Sequence of chain 1.B:
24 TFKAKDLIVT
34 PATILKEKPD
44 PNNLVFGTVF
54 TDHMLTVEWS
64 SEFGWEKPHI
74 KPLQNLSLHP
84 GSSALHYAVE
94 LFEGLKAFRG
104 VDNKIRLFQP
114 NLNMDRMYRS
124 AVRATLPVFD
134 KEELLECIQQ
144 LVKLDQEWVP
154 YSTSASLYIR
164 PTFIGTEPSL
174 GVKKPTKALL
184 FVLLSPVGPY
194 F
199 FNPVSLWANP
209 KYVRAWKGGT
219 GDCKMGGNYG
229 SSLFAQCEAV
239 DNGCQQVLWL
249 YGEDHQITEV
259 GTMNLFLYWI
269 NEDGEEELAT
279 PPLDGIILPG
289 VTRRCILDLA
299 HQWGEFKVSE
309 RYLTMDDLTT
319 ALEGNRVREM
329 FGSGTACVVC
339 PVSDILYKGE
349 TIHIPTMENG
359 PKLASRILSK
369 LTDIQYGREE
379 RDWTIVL

A protein and the small-molecule ligand that binds it are described below.
Small molecule (SMILES): CC(C)CCC(=O)O

Binding-site contacts:
Ligand atom CG contacts residue PHE95 of chain 1.B at 4.4 Å (hydrophobic).
Ligand atom CD1 contacts residue PHE95 of chain 1.B at 4.3 Å (hydrophobic).
Ligand atom O contacts residue THR333 of chain 1.B at 3.2 Å (h-bond).
Ligand atom CD1 contacts residue VAL175 of chain 1.A at 3.8 Å (hydrophobic).
Ligand atom CG contacts residue ARG163 of chain 1.B at 4.0 Å.
Ligand atom CD2 contacts residue PHE49 of chain 1.B at 4.2 Å (hydrophobic).
Ligand atom O contacts residue PLP1 of chain 1.F at 4.0 Å.
Ligand atom O contacts residue CYS335 of chain 1.B at 4.5 Å.
Ligand atom CD2 contacts residue TYR90 of chain 1.A at 3.4 Å (hydrophobic).
Ligand atom OXT contacts residue ALA334 of chain 1.B at 4.4 Å.
Ligand atom CD1 contacts residue TYR227 of chain 1.B at 4.2 Å (hydrophobic).
Ligand atom O contacts residue ALA334 of chain 1.B at 2.6 Å (h-bond).
Ligand atom CD2 contacts residue ARG163 of chain 1.B at 3.8 Å.
Ligand atom CA contacts residue THR260 of chain 1.B at 3.9 Å.
Ligand atom CG contacts residue VAL175 of chain 1.A at 4.4 Å (hydrophobic).
Ligand atom OXT contacts residue PLP1 of chain 1.F at 3.9 Å.
Ligand atom CG contacts residue TYR193 of chain 1.B at 4.4 Å (hydrophobic).
Ligand atom O contacts residue GLY332 of chain 1.B at 3.7 Å.
Ligand atom CD2 contacts residue TYR193 of chain 1.B at 3.7 Å (hydrophobic).
Ligand atom CD2 contacts residue TYR161 of chain 1.B at 4.4 Å (hydrophobic).
Ligand atom CD2 contacts residue LEU173 of chain 1.A at 3.7 Å (hydrophobic).
Ligand atom CA contacts residue PLP1 of chain 1.F at 3.7 Å.
Ligand atom CG contacts residue TYR90 of chain 1.A at 4.3 Å (hydrophobic).
Ligand atom CD2 contacts residue VAL175 of chain 1.A at 3.6 Å (hydrophobic).
Ligand atom CB contacts residue TYR193 of chain 1.B at 4.3 Å (hydrophobic).
Ligand atom OXT contacts residue MET261 of chain 1.B at 3.6 Å.
Ligand atom C contacts residue ALA334 of chain 1.B at 3.8 Å (hydrophobic).
Ligand atom C contacts residue THR333 of chain 1.B at 4.0 Å.
Ligand atom CG contacts residue TYR161 of chain 1.B at 4.2 Å (hydrophobic).
Ligand atom OXT contacts residue THR333 of chain 1.B at 4.2 Å.
Ligand atom CB contacts residue THR260 of chain 1.B at 4.0 Å.
Ligand atom CD1 contacts residue THR260 of chain 1.B at 3.6 Å.
Ligand atom OXT contacts residue GLY332 of chain 1.B at 3.7 Å.
Ligand atom CB contacts residue ALA334 of chain 1.B at 4.2 Å (hydrophobic).
Ligand atom C contacts residue THR260 of chain 1.B at 3.8 Å.
Ligand atom C contacts residue GLY332 of chain 1.B at 4.3 Å.
Ligand atom C contacts residue PLP1 of chain 1.F at 4.2 Å.
Ligand atom CA contacts residue LYS222 of chain 1.B at 4.3 Å.
Ligand atom CB contacts residue TYR161 of chain 1.B at 4.3 Å (hydrophobic).
Ligand atom OXT contacts residue THR260 of chain 1.B at 2.9 Å (h-bond).

Sequence of chain 1.A:
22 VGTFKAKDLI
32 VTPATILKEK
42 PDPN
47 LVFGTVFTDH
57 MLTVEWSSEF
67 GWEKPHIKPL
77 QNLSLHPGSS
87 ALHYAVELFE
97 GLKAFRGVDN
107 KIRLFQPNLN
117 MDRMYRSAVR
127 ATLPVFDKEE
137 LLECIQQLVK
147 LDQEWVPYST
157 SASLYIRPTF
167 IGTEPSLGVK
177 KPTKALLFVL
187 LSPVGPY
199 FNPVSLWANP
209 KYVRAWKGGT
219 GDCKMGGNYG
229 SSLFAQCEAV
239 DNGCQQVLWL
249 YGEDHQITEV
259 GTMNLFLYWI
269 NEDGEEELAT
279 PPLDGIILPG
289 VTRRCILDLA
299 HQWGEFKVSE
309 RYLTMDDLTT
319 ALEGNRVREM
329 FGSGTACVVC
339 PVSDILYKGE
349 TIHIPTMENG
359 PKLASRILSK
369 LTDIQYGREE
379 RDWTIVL